Sequence of chain 9.A:
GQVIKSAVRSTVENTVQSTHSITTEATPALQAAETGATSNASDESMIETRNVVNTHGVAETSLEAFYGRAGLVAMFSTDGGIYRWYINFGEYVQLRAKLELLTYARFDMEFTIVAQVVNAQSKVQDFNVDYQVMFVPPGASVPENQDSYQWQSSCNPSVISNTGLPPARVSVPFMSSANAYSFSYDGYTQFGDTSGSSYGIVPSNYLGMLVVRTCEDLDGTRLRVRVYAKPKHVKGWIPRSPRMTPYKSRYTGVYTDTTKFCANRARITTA

A protein and the small-molecule ligand that binds it are described below.
Small molecule (SMILES): NCC(=O)O

Binding-site contacts:
Ligand atom N contacts residue SER151 of chain 8.A at 3.5 Å (h-bond).
Ligand atom C contacts residue MET78 of chain 9.A at 3.6 Å (hydrophobic).
Ligand atom C contacts residue TRP154 of chain 8.A at 4.1 Å (hydrophobic).
Ligand atom OXT contacts residue MET78 of chain 9.A at 3.5 Å (h-bond).
Ligand atom OXT contacts residue CYS1 of chain 9.P at 4.0 Å.
Ligand atom C contacts residue ARG216 of chain 8.A at 3.6 Å.
Ligand atom O contacts residue LEU75 of chain 9.A at 3.8 Å.
Ligand atom CA contacts residue MET78 of chain 9.A at 4.0 Å (hydrophobic).
Ligand atom CA contacts residue CYS1 of chain 9.P at 2.4 Å (hydrophobic).
Ligand atom N contacts residue CYS1 of chain 9.P at 1.3 Å.
Ligand atom O contacts residue TRP154 of chain 8.A at 4.1 Å.
Ligand atom C contacts residue ARG229 of chain 9.A at 3.7 Å.
Ligand atom O contacts residue ARG229 of chain 9.A at 2.9 Å (salt-bridge).
Ligand atom N contacts residue MET78 of chain 9.A at 3.8 Å.
Ligand atom CA contacts residue LEU75 of chain 9.A at 3.7 Å (hydrophobic).
Ligand atom CA contacts residue SER151 of chain 8.A at 4.0 Å.
Ligand atom CA contacts residue TRP154 of chain 8.A at 4.3 Å (hydrophobic).
Ligand atom OXT contacts residue ASP150 of chain 8.A at 4.3 Å.
Ligand atom CA contacts residue GLN155 of chain 8.A at 4.3 Å.
Ligand atom C contacts residue CYS1 of chain 9.P at 3.7 Å (hydrophobic).
Ligand atom O contacts residue ARG216 of chain 8.A at 2.9 Å (salt-bridge).
Ligand atom OXT contacts residue ARG216 of chain 8.A at 3.0 Å (salt-bridge).
Ligand atom C contacts residue LEU75 of chain 9.A at 4.2 Å (hydrophobic).
Ligand atom N contacts residue ASP150 of chain 8.A at 3.4 Å (salt-bridge).
Ligand atom OXT contacts residue ARG229 of chain 9.A at 3.1 Å (salt-bridge).
Ligand atom N contacts residue TYR152 of chain 8.A at 4.2 Å.
Ligand atom O contacts residue MET78 of chain 9.A at 3.9 Å.

Sequence of chain 8.A:
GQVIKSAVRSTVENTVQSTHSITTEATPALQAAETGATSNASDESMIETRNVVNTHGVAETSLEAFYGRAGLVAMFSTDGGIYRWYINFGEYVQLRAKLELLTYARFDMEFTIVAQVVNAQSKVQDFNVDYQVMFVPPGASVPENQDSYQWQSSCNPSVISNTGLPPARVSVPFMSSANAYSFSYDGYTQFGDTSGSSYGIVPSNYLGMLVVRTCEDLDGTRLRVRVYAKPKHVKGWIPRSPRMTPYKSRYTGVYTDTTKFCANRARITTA